Binding-site contacts:
Ligand atom C2 contacts residue ASN271 of chain 1.B at 2.5 Å.
Ligand atom C7 contacts residue ASN271 of chain 1.B at 4.0 Å.
Ligand atom O6 contacts residue ILE292 of chain 1.B at 3.8 Å.
Ligand atom O5 contacts residue ASN271 of chain 1.B at 2.3 Å (h-bond).
Ligand atom C1 contacts residue ASN271 of chain 1.B at 1.4 Å.
Ligand atom C3 contacts residue ASN271 of chain 1.B at 3.8 Å.
Ligand atom C4 contacts residue ASN271 of chain 1.B at 4.2 Å.
Ligand atom C6 contacts residue ILE292 of chain 1.B at 3.8 Å (hydrophobic).
Ligand atom N2 contacts residue ASN271 of chain 1.B at 3.0 Å (h-bond).
Ligand atom O5 contacts residue ILE292 of chain 1.B at 4.3 Å.
Ligand atom C5 contacts residue ASN271 of chain 1.B at 3.6 Å.
Ligand atom C8 contacts residue VAL410 of chain 1.B at 3.9 Å (hydrophobic).

Sequence of chain 1.B:
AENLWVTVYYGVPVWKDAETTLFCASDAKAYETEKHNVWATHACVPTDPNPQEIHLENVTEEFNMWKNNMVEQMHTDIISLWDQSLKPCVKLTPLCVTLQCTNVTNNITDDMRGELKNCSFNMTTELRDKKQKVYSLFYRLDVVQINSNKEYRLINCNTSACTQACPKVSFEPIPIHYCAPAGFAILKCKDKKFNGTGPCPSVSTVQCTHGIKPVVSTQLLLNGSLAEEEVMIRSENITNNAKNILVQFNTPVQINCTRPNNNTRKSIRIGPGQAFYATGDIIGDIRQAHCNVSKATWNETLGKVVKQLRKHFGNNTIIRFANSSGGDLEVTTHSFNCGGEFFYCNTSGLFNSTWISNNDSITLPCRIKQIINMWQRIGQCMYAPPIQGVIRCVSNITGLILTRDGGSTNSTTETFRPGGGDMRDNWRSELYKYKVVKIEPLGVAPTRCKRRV

The protein below binds the small molecule below.
Small molecule (SMILES): CC(=O)N[C@H]1[C@H](O[C@H]2[C@H](O)[C@@H](NC(C)=O)CO[C@@H]2CO)O[C@H](CO)[C@@H](O)[C@@H]1O